A protein and the small-molecule ligand that binds it are described below.
Small molecule (SMILES): O=C[C@H](O)[C@H](O)COP(=O)(O)O

Sequence of chain 1.B:
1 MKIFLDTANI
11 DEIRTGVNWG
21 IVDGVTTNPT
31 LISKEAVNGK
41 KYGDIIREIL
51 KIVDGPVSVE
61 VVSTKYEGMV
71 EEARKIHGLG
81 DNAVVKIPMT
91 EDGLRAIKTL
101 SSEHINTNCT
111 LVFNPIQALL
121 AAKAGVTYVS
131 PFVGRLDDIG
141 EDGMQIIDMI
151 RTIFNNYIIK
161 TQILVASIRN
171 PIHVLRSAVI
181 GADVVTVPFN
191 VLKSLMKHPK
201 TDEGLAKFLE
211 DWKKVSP

Binding-site contacts:
Ligand atom O2 contacts residue PHE132 of chain 1.B at 3.3 Å.
Ligand atom O2 contacts residue LYS86 of chain 1.B at 3.6 Å.
Ligand atom C2 contacts residue PHE132 of chain 1.B at 3.2 Å (hydrophobic).
Ligand atom O1 contacts residue ASP6 of chain 1.B at 4.1 Å.
Ligand atom O2 contacts residue ASN28 of chain 1.B at 2.7 Å (h-bond).
Ligand atom O4 contacts residue SER167 of chain 1.B at 3.6 Å.
Ligand atom C3 contacts residue ASP6 of chain 1.B at 3.1 Å.
Ligand atom C2 contacts residue LYS86 of chain 1.B at 4.0 Å.
Ligand atom O3 contacts residue SER167 of chain 1.B at 2.8 Å (h-bond).
Ligand atom C3 contacts residue ASN28 of chain 1.B at 3.9 Å.
Ligand atom C1 contacts residue LYS86 of chain 1.B at 3.2 Å.
Ligand atom O1P contacts residue ARG169 of chain 1.B at 3.6 Å.
Ligand atom O3P contacts residue SER167 of chain 1.B at 3.5 Å (h-bond).
Ligand atom O1 contacts residue THR186 of chain 1.B at 4.2 Å.
Ligand atom C1 contacts residue ALA166 of chain 1.B at 3.7 Å (hydrophobic).
Ligand atom O1 contacts residue THR26 of chain 1.B at 4.2 Å.
Ligand atom C4 contacts residue ASN28 of chain 1.B at 4.2 Å.
Ligand atom C2 contacts residue ALA166 of chain 1.B at 4.1 Å (hydrophobic).
Ligand atom O1P contacts residue SER167 of chain 1.B at 2.7 Å (h-bond).
Ligand atom O1 contacts residue ALA166 of chain 1.B at 3.5 Å.
Ligand atom O2 contacts residue PHE208 of chain 1.C at 4.0 Å.
Ligand atom C4 contacts residue PHE132 of chain 1.B at 3.7 Å (hydrophobic).
Ligand atom O3 contacts residue ASP6 of chain 1.B at 2.6 Å (salt-bridge).
Ligand atom C3 contacts residue SER167 of chain 1.B at 3.9 Å.
Ligand atom C4 contacts residue ASP6 of chain 1.B at 4.1 Å.
Ligand atom C4 contacts residue SER167 of chain 1.B at 3.9 Å.
Ligand atom O3P contacts residue ARG169 of chain 1.B at 3.1 Å (salt-bridge).
Ligand atom O1 contacts residue LYS86 of chain 1.B at 2.8 Å (salt-bridge).
Ligand atom C4 contacts residue ARG135 of chain 1.B at 4.1 Å.
Ligand atom P contacts residue SER167 of chain 1.B at 3.6 Å.
Ligand atom O4 contacts residue ASP6 of chain 1.B at 3.9 Å.
Ligand atom P contacts residue ARG135 of chain 1.B at 4.0 Å.
Ligand atom C1 contacts residue ASP6 of chain 1.B at 3.3 Å.
Ligand atom O3 contacts residue ALA166 of chain 1.B at 3.7 Å.
Ligand atom C2 contacts residue ASP6 of chain 1.B at 4.2 Å.
Ligand atom P contacts residue ARG169 of chain 1.B at 4.2 Å.
Ligand atom O1P contacts residue ARG135 of chain 1.B at 2.7 Å (salt-bridge).
Ligand atom C3 contacts residue PHE132 of chain 1.B at 4.2 Å (hydrophobic).
Ligand atom O2P contacts residue ARG135 of chain 1.B at 3.6 Å (salt-bridge).
Ligand atom C2 contacts residue ASN28 of chain 1.B at 3.8 Å.

Sequence of chain 1.C:
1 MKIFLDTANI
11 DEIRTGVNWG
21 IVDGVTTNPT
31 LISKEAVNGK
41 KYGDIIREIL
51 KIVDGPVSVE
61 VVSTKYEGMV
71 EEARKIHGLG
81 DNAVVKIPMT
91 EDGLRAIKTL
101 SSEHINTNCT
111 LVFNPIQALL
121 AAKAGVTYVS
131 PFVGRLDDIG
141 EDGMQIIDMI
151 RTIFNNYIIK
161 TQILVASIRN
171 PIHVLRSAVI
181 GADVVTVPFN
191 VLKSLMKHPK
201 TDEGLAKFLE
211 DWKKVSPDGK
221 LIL